Binding-site contacts:
Ligand atom C3 contacts residue TRP192 of chain 1.A at 3.9 Å (hydrophobic).
Ligand atom O4 contacts residue TYR269 of chain 1.A at 3.6 Å.
Ligand atom O4 contacts residue GLU267 of chain 1.A at 3.4 Å (salt-bridge).
Ligand atom O4 contacts residue HIS200 of chain 1.A at 3.2 Å (h-bond).
Ligand atom O2 contacts residue ARG293 of chain 1.A at 2.9 Å (salt-bridge).
Ligand atom O1 contacts residue ARG243 of chain 1.A at 2.9 Å (salt-bridge).
Ligand atom O2 contacts residue ARG243 of chain 1.A at 2.8 Å (salt-bridge).
Ligand atom C4 contacts residue TRP192 of chain 1.A at 3.6 Å (hydrophobic).
Ligand atom C2 contacts residue TYR257 of chain 1.A at 3.3 Å (hydrophobic).
Ligand atom C3 contacts residue FE1 of chain 1.E at 3.1 Å.
Ligand atom O3 contacts residue ASN157 of chain 1.A at 3.6 Å.
Ligand atom C1 contacts residue TRP192 of chain 1.A at 3.6 Å (hydrophobic).
Ligand atom C4 contacts residue HIS248 of chain 1.A at 3.4 Å.
Ligand atom C6 contacts residue TRP192 of chain 1.A at 3.8 Å (hydrophobic).
Ligand atom O1 contacts residue TRP304 of chain 1.A at 3.3 Å.
Ligand atom C8 contacts residue ARG293 of chain 1.A at 3.4 Å.
Ligand atom C7 contacts residue ARG293 of chain 1.A at 3.6 Å.
Ligand atom O4 contacts residue HIS155 of chain 1.A at 3.2 Å (h-bond).
Ligand atom O3 contacts residue TYR257 of chain 1.A at 2.9 Å (h-bond).
Ligand atom C4 contacts residue FE1 of chain 1.E at 3.2 Å.
Ligand atom O3 contacts residue GLU267 of chain 1.A at 3.4 Å (salt-bridge).
Ligand atom C3 contacts residue TYR257 of chain 1.A at 3.1 Å (hydrophobic).
Ligand atom C2 contacts residue HIS248 of chain 1.A at 3.6 Å.
Ligand atom O2 contacts residue HIS248 of chain 1.A at 2.6 Å (h-bond).
Ligand atom C5 contacts residue HIS248 of chain 1.A at 3.3 Å.
Ligand atom C8 contacts residue ARG243 of chain 1.A at 3.5 Å.
Ligand atom C6 contacts residue HIS248 of chain 1.A at 3.5 Å.
Ligand atom O3 contacts residue FE1 of chain 1.E at 2.0 Å.
Ligand atom C5 contacts residue SER251 of chain 1.A at 3.5 Å.
Ligand atom O1 contacts residue ARG293 of chain 1.A at 2.8 Å (salt-bridge).
Ligand atom C7 contacts residue HIS248 of chain 1.A at 4.0 Å.
Ligand atom O4 contacts residue FE1 of chain 1.E at 2.3 Å.
Ligand atom C8 contacts residue HIS248 of chain 1.A at 3.5 Å.
Ligand atom C3 contacts residue HIS248 of chain 1.A at 3.6 Å.
Ligand atom C5 contacts residue VAL250 of chain 1.A at 3.6 Å (hydrophobic).
Ligand atom C7 contacts residue TRP192 of chain 1.A at 3.7 Å (hydrophobic).
Ligand atom C5 contacts residue TRP192 of chain 1.A at 3.5 Å (hydrophobic).
Ligand atom C1 contacts residue HIS248 of chain 1.A at 3.6 Å.
Ligand atom O3 contacts residue HIS214 of chain 1.A at 2.9 Å (h-bond).
Ligand atom C6 contacts residue VAL250 of chain 1.A at 3.2 Å (hydrophobic).

A protein and the small-molecule ligand that binds it are described below.
Small molecule (SMILES): O=C(O)Cc1ccc(O)c(O)c1

Sequence of chain 1.A:
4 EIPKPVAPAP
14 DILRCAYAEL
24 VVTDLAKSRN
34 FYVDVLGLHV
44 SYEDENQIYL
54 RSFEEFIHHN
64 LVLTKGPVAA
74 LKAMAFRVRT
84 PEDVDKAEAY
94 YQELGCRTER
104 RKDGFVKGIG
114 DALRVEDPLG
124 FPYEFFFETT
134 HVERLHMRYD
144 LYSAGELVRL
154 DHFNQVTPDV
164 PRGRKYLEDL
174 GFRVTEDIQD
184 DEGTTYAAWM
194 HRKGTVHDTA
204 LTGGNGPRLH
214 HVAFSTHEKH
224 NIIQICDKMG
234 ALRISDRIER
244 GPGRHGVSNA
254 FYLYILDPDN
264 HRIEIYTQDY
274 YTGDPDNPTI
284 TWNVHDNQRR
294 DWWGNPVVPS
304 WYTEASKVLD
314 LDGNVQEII